Binding-site contacts:
Ligand atom O6 contacts residue TYR227 of chain 1.D at 4.2 Å.
Ligand atom N2 contacts residue VAL261 of chain 1.D at 3.5 Å (h-bond).
Ligand atom O6 contacts residue THR211 of chain 1.D at 4.4 Å.
Ligand atom C7 contacts residue VAL261 of chain 1.D at 4.4 Å (hydrophobic).
Ligand atom O6 contacts residue LEU210 of chain 1.D at 4.4 Å.
Ligand atom C7 contacts residue ASN207 of chain 1.D at 4.3 Å.
Ligand atom C4 contacts residue ASN259 of chain 1.D at 4.2 Å.
Ligand atom C6 contacts residue ASN259 of chain 1.D at 3.8 Å.
Ligand atom N2 contacts residue ASN207 of chain 1.D at 3.1 Å (h-bond).
Ligand atom C2 contacts residue ASN207 of chain 1.D at 2.6 Å.
Ligand atom C8 contacts residue VAL261 of chain 1.D at 4.2 Å (hydrophobic).
Ligand atom C6 contacts residue THR211 of chain 1.D at 4.2 Å.
Ligand atom C3 contacts residue ASN259 of chain 1.D at 4.3 Å.
Ligand atom C1 contacts residue VAL261 of chain 1.D at 3.7 Å (hydrophobic).
Ligand atom C5 contacts residue ASN207 of chain 1.D at 3.6 Å.
Ligand atom C2 contacts residue VAL261 of chain 1.D at 4.2 Å (hydrophobic).
Ligand atom C4 contacts residue ASN207 of chain 1.D at 4.3 Å.
Ligand atom O6 contacts residue ASN259 of chain 1.D at 3.6 Å (h-bond).
Ligand atom C1 contacts residue ASN207 of chain 1.D at 1.4 Å.
Ligand atom C5 contacts residue ASN259 of chain 1.D at 3.7 Å.
Ligand atom C3 contacts residue ASN207 of chain 1.D at 3.9 Å.
Ligand atom O5 contacts residue THR211 of chain 1.D at 4.0 Å.
Ligand atom O5 contacts residue ASN207 of chain 1.D at 2.3 Å (h-bond).
Ligand atom O4 contacts residue ASN259 of chain 1.D at 3.8 Å.

Sequence of chain 1.D:
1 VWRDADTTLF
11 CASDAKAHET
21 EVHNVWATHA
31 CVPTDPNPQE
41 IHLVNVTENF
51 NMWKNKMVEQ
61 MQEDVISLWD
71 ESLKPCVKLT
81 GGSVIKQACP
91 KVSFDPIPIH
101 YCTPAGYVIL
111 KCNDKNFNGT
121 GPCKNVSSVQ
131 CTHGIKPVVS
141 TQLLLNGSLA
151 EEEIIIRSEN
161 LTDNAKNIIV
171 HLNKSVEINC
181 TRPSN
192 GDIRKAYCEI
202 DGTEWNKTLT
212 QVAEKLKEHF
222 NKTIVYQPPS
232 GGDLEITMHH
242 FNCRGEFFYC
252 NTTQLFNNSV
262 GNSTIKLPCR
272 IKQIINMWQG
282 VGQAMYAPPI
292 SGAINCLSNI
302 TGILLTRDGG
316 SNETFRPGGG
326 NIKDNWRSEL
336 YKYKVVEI

The small molecule below binds the protein below.
Small molecule (SMILES): CC(=O)N[C@@H]1[C@@H](O)[C@H](O)[C@@H](CO)O[C@H]1O